Binding-site contacts:
Ligand atom O5 contacts residue PHE343 of chain 1.A at 4.4 Å.
Ligand atom O7 contacts residue ASN347 of chain 1.A at 4.3 Å.
Ligand atom C8 contacts residue ALA340 of chain 1.A at 4.1 Å (hydrophobic).
Ligand atom C8 contacts residue PRO341 of chain 1.A at 4.3 Å (hydrophobic).
Ligand atom C6 contacts residue SER344 of chain 1.A at 3.9 Å.
Ligand atom C2 contacts residue GLY342 of chain 1.A at 4.3 Å.
Ligand atom C1 contacts residue SER344 of chain 1.A at 4.0 Å.
Ligand atom O4 contacts residue GLY342 of chain 1.A at 4.2 Å.
Ligand atom C5 contacts residue GLY342 of chain 1.A at 4.1 Å.
Ligand atom C6 contacts residue PHE343 of chain 1.A at 3.7 Å (hydrophobic).
Ligand atom C5 contacts residue SER344 of chain 1.A at 4.0 Å.
Ligand atom O7 contacts residue PRO341 of chain 1.A at 3.5 Å.
Ligand atom O5 contacts residue GLY342 of chain 1.A at 4.4 Å.
Ligand atom C7 contacts residue GLY342 of chain 1.A at 3.5 Å.
Ligand atom C7 contacts residue PRO341 of chain 1.A at 4.3 Å (hydrophobic).
Ligand atom C1 contacts residue GLY342 of chain 1.A at 3.9 Å.
Ligand atom C6 contacts residue SER344 of chain 1.A at 4.1 Å.
Ligand atom C8 contacts residue GLY342 of chain 1.A at 3.8 Å.
Ligand atom N2 contacts residue ASN347 of chain 1.A at 2.9 Å (h-bond).
Ligand atom O7 contacts residue GLY342 of chain 1.A at 2.8 Å (h-bond).
Ligand atom C5 contacts residue ASN347 of chain 1.A at 3.7 Å.
Ligand atom C6 contacts residue ASP346 of chain 1.A at 4.3 Å.
Ligand atom C7 contacts residue ASN347 of chain 1.A at 3.3 Å.
Ligand atom C6 contacts residue ASN347 of chain 1.A at 4.1 Å.
Ligand atom C2 contacts residue ASN347 of chain 1.A at 2.4 Å.
Ligand atom C8 contacts residue PHE343 of chain 1.A at 4.0 Å (hydrophobic).
Ligand atom N2 contacts residue GLY342 of chain 1.A at 4.4 Å.
Ligand atom C1 contacts residue ASN347 of chain 1.A at 1.5 Å.
Ligand atom C3 contacts residue ASN347 of chain 1.A at 3.8 Å.
Ligand atom C8 contacts residue ASN347 of chain 1.A at 3.4 Å.
Ligand atom O5 contacts residue ASN347 of chain 1.A at 2.4 Å (h-bond).
Ligand atom C3 contacts residue GLY342 of chain 1.A at 4.0 Å.
Ligand atom C4 contacts residue ASN347 of chain 1.A at 4.2 Å.
Ligand atom C5 contacts residue ASN347 of chain 1.A at 4.3 Å.
Ligand atom O5 contacts residue SER344 of chain 1.A at 3.3 Å.
Ligand atom C5 contacts residue SER344 of chain 1.A at 4.5 Å.
Ligand atom O5 contacts residue SER344 of chain 1.A at 3.7 Å.
Ligand atom C5 contacts residue PHE343 of chain 1.A at 3.9 Å (hydrophobic).

Sequence of chain 1.A:
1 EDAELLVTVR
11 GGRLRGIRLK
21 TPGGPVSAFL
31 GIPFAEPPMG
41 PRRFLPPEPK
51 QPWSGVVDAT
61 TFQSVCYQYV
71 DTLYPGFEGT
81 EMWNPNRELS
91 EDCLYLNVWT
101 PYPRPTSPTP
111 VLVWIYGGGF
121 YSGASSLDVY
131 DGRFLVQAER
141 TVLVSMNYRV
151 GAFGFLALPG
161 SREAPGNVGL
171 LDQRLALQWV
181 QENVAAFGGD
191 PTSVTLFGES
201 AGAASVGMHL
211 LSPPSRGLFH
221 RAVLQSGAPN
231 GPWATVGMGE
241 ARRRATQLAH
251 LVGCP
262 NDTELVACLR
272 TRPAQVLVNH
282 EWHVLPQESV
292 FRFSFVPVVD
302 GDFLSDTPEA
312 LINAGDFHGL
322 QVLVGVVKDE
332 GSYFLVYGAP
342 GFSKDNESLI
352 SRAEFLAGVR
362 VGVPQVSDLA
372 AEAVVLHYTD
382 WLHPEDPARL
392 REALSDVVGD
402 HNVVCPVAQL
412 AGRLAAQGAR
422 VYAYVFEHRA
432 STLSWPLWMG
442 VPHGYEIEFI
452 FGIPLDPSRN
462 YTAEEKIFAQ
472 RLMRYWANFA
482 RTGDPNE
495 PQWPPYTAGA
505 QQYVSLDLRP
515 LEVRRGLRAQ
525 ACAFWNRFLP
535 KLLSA

This small molecule binds to this protein.
Small molecule (SMILES): CC(=O)N[C@H]1[C@H](O[C@H]2[C@H](O)[C@@H](NC(C)=O)CO[C@@H]2CO[C@@H]2O[C@@H](C)[C@@H](O)[C@@H](O)[C@@H]2O)O[C@H](CO)[C@@H](O)[C@@H]1O